Sequence of chain 1.EA:
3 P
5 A

This small molecule binds to this protein.
Small molecule (SMILES): CCCCCCCC(=O)O

Sequence of chain 1.C:
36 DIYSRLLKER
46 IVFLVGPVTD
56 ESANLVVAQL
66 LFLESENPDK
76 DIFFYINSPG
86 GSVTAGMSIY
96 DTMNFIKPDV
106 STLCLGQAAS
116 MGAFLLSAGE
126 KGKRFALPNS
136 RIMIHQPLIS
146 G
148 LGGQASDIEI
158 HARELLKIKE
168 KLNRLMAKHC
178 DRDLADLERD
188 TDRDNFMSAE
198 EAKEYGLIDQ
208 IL

Sequence of chain 1.B:
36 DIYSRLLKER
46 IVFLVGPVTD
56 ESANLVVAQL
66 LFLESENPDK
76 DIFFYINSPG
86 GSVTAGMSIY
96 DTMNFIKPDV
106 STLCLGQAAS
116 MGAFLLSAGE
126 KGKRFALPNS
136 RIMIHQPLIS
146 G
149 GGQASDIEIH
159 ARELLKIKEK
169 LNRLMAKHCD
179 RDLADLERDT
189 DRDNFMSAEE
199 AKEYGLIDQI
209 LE

Binding-site contacts:
Ligand atom C1 contacts residue MP86 of chain 1.EA at 4.5 Å.
Ligand atom C6 contacts residue SER70 of chain 1.B at 4.1 Å.
Ligand atom C6 contacts residue LEU41 of chain 1.C at 3.9 Å (hydrophobic).
Ligand atom C1 contacts residue LEU66 of chain 1.B at 3.9 Å (hydrophobic).
Ligand atom C7 contacts residue LEU41 of chain 1.C at 4.3 Å (hydrophobic).
Ligand atom C8 contacts residue LEU41 of chain 1.C at 3.5 Å (hydrophobic).
Ligand atom C2 contacts residue ALO2 of chain 1.EA at 4.5 Å.
Ligand atom C7 contacts residue PHE67 of chain 1.B at 3.8 Å (hydrophobic).
Ligand atom C5 contacts residue SER70 of chain 1.B at 4.1 Å.
Ligand atom C5 contacts residue LEU41 of chain 1.C at 4.3 Å (hydrophobic).
Ligand atom O1 contacts residue GLU69 of chain 1.B at 4.4 Å.
Ligand atom C6 contacts residue GLU44 of chain 1.C at 3.9 Å.
Ligand atom C7 contacts residue SER70 of chain 1.B at 3.3 Å.
Ligand atom C2 contacts residue MP86 of chain 1.EA at 4.2 Å.
Ligand atom C1 contacts residue TYR80 of chain 1.C at 3.6 Å (hydrophobic).
Ligand atom C2 contacts residue LEU66 of chain 1.B at 3.9 Å (hydrophobic).
Ligand atom C3 contacts residue LEU66 of chain 1.B at 4.1 Å (hydrophobic).
Ligand atom C2 contacts residue WFP1 of chain 1.EA at 2.6 Å.
Ligand atom C8 contacts residue PHE67 of chain 1.B at 3.6 Å (hydrophobic).
Ligand atom C7 contacts residue LEU66 of chain 1.B at 3.6 Å (hydrophobic).
Ligand atom C2 contacts residue TYR80 of chain 1.C at 3.6 Å (hydrophobic).
Ligand atom C3 contacts residue WFP1 of chain 1.EA at 3.9 Å.
Ligand atom O1 contacts residue WFP1 of chain 1.EA at 2.4 Å (h-bond).
Ligand atom C8 contacts residue LEU66 of chain 1.B at 4.3 Å (hydrophobic).
Ligand atom C5 contacts residue LEU66 of chain 1.B at 4.1 Å (hydrophobic).
Ligand atom C1 contacts residue ALO2 of chain 1.EA at 3.1 Å.
Ligand atom C4 contacts residue LEU41 of chain 1.C at 3.7 Å (hydrophobic).
Ligand atom O1 contacts residue ALO2 of chain 1.EA at 2.5 Å (h-bond).
Ligand atom C8 contacts residue ARG40 of chain 1.C at 4.3 Å.
Ligand atom O1 contacts residue LEU66 of chain 1.B at 4.2 Å.
Ligand atom C1 contacts residue WFP1 of chain 1.EA at 1.5 Å.
Ligand atom C8 contacts residue SER70 of chain 1.B at 4.4 Å.
Ligand atom C4 contacts residue LEU66 of chain 1.B at 4.1 Å (hydrophobic).